Sequence of chain 1.A:
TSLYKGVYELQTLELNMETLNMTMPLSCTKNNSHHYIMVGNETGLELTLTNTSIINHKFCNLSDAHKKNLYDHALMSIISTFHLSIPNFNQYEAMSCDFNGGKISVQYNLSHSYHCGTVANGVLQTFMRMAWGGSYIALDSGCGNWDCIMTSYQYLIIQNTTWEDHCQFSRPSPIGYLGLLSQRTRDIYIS

Sequence of chain 1.B:
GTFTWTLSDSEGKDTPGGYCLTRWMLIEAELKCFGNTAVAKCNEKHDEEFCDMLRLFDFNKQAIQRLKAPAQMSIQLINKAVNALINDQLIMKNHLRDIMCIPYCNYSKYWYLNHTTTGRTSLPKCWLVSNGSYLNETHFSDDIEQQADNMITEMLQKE

This protein binds this small molecule.
Small molecule (SMILES): CC(=O)N[C@H]1[C@H](O[C@H]2[C@H](O)[C@@H](NC(C)=O)CO[C@@H]2CO)O[C@H](CO)[C@@H](O[C@@H]2O[C@H](CO)[C@@H](O)[C@H](O)[C@@H]2O)[C@@H]1O

Binding-site contacts:
Ligand atom C5 contacts residue ASN114 of chain 1.B at 3.8 Å.
Ligand atom O7 contacts residue TYR112 of chain 1.B at 3.0 Å (h-bond).
Ligand atom C8 contacts residue CYS33 of chain 1.B at 3.6 Å (hydrophobic).
Ligand atom C3 contacts residue ASN114 of chain 1.B at 3.9 Å.
Ligand atom C7 contacts residue CYS33 of chain 1.B at 4.4 Å (hydrophobic).
Ligand atom C7 contacts residue GLN69 of chain 1.A at 4.1 Å.
Ligand atom C2 contacts residue ASN114 of chain 1.B at 2.5 Å.
Ligand atom C8 contacts residue LYS32 of chain 1.B at 4.2 Å.
Ligand atom C4 contacts residue ASN114 of chain 1.B at 4.3 Å.
Ligand atom N2 contacts residue GLN69 of chain 1.A at 4.3 Å.
Ligand atom C8 contacts residue TYR112 of chain 1.B at 3.6 Å (hydrophobic).
Ligand atom N2 contacts residue ASN114 of chain 1.B at 3.0 Å (h-bond).
Ligand atom C2 contacts residue GLN69 of chain 1.A at 4.0 Å.
Ligand atom C1 contacts residue GLN69 of chain 1.A at 4.4 Å.
Ligand atom O7 contacts residue GLN69 of chain 1.A at 3.6 Å (h-bond).
Ligand atom O5 contacts residue HIS115 of chain 1.B at 4.3 Å.
Ligand atom O3 contacts residue GLU30 of chain 1.B at 4.3 Å.
Ligand atom C7 contacts residue TYR112 of chain 1.B at 3.6 Å (hydrophobic).
Ligand atom C8 contacts residue THR121 of chain 1.B at 4.1 Å.
Ligand atom C8 contacts residue PHE34 of chain 1.B at 3.7 Å (hydrophobic).
Ligand atom O7 contacts residue LYS32 of chain 1.B at 3.7 Å.
Ligand atom O7 contacts residue ASN114 of chain 1.B at 4.3 Å.
Ligand atom C7 contacts residue ASN114 of chain 1.B at 3.9 Å.
Ligand atom C1 contacts residue ASN114 of chain 1.B at 1.5 Å.
Ligand atom O5 contacts residue ASN114 of chain 1.B at 2.4 Å (h-bond).
Ligand atom N2 contacts residue THR121 of chain 1.B at 4.2 Å.
Ligand atom N2 contacts residue TYR112 of chain 1.B at 4.3 Å.